The small molecule below binds the protein below.
Small molecule (SMILES): CC(=O)N[C@H]1[C@H](O[C@H]2[C@H](O)[C@@H](NC(C)=O)CO[C@@H]2CO)O[C@H](CO)[C@@H](O)[C@@H]1O

Sequence of chain 1.C:
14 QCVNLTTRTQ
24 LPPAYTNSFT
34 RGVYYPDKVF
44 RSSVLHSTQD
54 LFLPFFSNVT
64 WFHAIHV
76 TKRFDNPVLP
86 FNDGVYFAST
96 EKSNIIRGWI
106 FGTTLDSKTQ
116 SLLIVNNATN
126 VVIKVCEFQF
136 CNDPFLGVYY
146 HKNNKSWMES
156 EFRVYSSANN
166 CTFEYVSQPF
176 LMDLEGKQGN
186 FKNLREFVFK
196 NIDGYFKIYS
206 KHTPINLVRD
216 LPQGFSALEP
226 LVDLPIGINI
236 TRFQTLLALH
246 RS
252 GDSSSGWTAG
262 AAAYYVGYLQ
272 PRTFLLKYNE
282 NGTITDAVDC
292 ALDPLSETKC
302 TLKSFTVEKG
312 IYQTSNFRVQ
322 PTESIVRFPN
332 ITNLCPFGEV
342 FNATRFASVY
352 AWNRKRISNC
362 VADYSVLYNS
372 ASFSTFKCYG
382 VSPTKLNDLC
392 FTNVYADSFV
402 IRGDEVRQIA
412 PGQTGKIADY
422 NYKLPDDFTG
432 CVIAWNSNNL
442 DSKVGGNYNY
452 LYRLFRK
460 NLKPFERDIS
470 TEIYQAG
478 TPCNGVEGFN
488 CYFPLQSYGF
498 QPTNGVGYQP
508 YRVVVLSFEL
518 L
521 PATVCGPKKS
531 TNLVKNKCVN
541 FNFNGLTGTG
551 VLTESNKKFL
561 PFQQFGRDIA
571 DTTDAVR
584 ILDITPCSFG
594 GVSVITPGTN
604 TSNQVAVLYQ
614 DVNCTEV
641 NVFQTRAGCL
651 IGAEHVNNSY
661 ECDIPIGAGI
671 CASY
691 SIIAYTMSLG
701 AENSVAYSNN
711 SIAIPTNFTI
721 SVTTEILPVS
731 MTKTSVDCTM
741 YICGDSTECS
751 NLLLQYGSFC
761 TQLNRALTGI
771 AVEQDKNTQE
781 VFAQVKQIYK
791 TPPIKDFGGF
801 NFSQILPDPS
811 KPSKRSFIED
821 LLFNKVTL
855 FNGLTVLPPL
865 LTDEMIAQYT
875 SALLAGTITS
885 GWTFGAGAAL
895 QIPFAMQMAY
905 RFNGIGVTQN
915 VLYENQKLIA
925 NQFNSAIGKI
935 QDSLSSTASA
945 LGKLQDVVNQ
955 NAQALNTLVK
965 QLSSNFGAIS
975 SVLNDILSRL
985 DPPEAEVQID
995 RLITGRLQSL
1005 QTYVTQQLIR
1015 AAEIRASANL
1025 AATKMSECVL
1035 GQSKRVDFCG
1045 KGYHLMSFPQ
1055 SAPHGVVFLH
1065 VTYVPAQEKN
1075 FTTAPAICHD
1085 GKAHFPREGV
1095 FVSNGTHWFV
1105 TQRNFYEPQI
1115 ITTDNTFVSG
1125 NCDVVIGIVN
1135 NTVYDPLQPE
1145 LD

Binding-site contacts:
Ligand atom C8 contacts residue VAL16 of chain 1.C at 4.1 Å (hydrophobic).
Ligand atom C7 contacts residue ASN17 of chain 1.C at 3.7 Å.
Ligand atom C2 contacts residue ASN17 of chain 1.C at 2.5 Å.
Ligand atom C5 contacts residue ASN17 of chain 1.C at 3.7 Å.
Ligand atom C1 contacts residue ASN17 of chain 1.C at 1.4 Å.
Ligand atom N2 contacts residue ASN17 of chain 1.C at 2.9 Å (h-bond).
Ligand atom C3 contacts residue ASN17 of chain 1.C at 3.8 Å.
Ligand atom C1 contacts residue ASN137 of chain 1.C at 3.7 Å.
Ligand atom O4 contacts residue ASN17 of chain 1.C at 4.3 Å.
Ligand atom O5 contacts residue ASN17 of chain 1.C at 2.4 Å (h-bond).
Ligand atom C8 contacts residue ASN17 of chain 1.C at 3.5 Å.
Ligand atom C4 contacts residue ASN17 of chain 1.C at 4.1 Å.